Binding-site contacts:
Ligand atom NE contacts residue GLU304 of chain 1.B at 2.9 Å (salt-bridge).
Ligand atom OXT contacts residue ASP309 of chain 1.B at 4.1 Å.
Ligand atom N contacts residue HEM1 of chain 1.O at 3.0 Å (h-bond).
Ligand atom OXT contacts residue TYR300 of chain 1.B at 2.8 Å (h-bond).
Ligand atom N contacts residue GLU304 of chain 1.B at 2.9 Å (salt-bridge).
Ligand atom CG contacts residue GLU304 of chain 1.B at 3.5 Å.
Ligand atom CD contacts residue GLU304 of chain 1.B at 3.8 Å.
Ligand atom OXT contacts residue TYR274 of chain 1.B at 3.4 Å (h-bond).
Ligand atom CZ contacts residue HEM1 of chain 1.O at 4.1 Å.
Ligand atom CA contacts residue HEM1 of chain 1.O at 4.0 Å.
Ligand atom NE contacts residue PRO277 of chain 1.B at 3.9 Å.
Ligand atom NH1 contacts residue GLY298 of chain 1.B at 4.0 Å.
Ligand atom CB contacts residue GLN190 of chain 1.B at 3.9 Å.
Ligand atom C contacts residue GLU304 of chain 1.B at 4.0 Å.
Ligand atom O contacts residue TYR300 of chain 1.B at 3.2 Å.
Ligand atom O contacts residue GLU304 of chain 1.B at 3.8 Å.
Ligand atom O contacts residue ASP309 of chain 1.B at 2.8 Å (salt-bridge).
Ligand atom CB contacts residue TYR300 of chain 1.B at 4.2 Å (hydrophobic).
Ligand atom NH1 contacts residue PRO277 of chain 1.B at 3.7 Å.
Ligand atom CZ contacts residue TRP299 of chain 1.B at 4.2 Å (hydrophobic).
Ligand atom CB contacts residue GLU304 of chain 1.B at 3.1 Å.
Ligand atom CZ contacts residue PRO277 of chain 1.B at 3.7 Å (hydrophobic).
Ligand atom CD contacts residue PRO277 of chain 1.B at 4.2 Å (hydrophobic).
Ligand atom NH2 contacts residue TRP299 of chain 1.B at 3.1 Å (h-bond).
Ligand atom C contacts residue ASP309 of chain 1.B at 3.8 Å.
Ligand atom C contacts residue GLN190 of chain 1.B at 3.6 Å.
Ligand atom CA contacts residue GLN190 of chain 1.B at 3.7 Å.
Ligand atom OXT contacts residue GLN190 of chain 1.B at 2.7 Å (h-bond).
Ligand atom CZ contacts residue GLU304 of chain 1.B at 3.7 Å.
Ligand atom CA contacts residue GLU304 of chain 1.B at 3.5 Å.
Ligand atom NH2 contacts residue GLU304 of chain 1.B at 3.0 Å (salt-bridge).
Ligand atom NH2 contacts residue HEM1 of chain 1.O at 3.5 Å.
Ligand atom CD contacts residue VAL279 of chain 1.B at 3.8 Å (hydrophobic).
Ligand atom CG contacts residue HEM1 of chain 1.O at 3.8 Å.
Ligand atom CG contacts residue VAL279 of chain 1.B at 3.9 Å (hydrophobic).
Ligand atom CB contacts residue PRO277 of chain 1.B at 4.2 Å (hydrophobic).
Ligand atom NH2 contacts residue TYR300 of chain 1.B at 4.0 Å.
Ligand atom NH1 contacts residue HEM1 of chain 1.O at 4.0 Å.
Ligand atom C contacts residue TYR300 of chain 1.B at 3.4 Å (hydrophobic).
Ligand atom NH2 contacts residue PRO277 of chain 1.B at 3.9 Å.

A small-molecule ligand and the protein it binds are described below.
Small molecule (SMILES): NC(=[NH2+])NCCC[C@H](N)C(=O)O

Sequence of chain 1.B:
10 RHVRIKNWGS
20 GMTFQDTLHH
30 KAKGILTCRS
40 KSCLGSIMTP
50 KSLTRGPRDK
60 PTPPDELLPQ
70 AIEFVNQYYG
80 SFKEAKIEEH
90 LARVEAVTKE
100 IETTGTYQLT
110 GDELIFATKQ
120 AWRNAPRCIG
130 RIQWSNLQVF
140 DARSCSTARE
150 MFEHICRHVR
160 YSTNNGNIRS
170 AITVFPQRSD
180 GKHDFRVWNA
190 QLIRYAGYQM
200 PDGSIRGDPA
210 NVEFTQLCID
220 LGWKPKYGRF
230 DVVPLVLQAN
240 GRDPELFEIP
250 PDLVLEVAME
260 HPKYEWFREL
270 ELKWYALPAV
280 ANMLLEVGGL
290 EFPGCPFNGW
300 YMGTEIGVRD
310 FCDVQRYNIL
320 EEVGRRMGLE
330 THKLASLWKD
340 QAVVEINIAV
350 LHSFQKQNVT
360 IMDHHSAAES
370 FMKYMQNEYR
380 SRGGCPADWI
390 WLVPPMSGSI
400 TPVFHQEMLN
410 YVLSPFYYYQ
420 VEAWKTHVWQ